Sequence of chain 2.B:
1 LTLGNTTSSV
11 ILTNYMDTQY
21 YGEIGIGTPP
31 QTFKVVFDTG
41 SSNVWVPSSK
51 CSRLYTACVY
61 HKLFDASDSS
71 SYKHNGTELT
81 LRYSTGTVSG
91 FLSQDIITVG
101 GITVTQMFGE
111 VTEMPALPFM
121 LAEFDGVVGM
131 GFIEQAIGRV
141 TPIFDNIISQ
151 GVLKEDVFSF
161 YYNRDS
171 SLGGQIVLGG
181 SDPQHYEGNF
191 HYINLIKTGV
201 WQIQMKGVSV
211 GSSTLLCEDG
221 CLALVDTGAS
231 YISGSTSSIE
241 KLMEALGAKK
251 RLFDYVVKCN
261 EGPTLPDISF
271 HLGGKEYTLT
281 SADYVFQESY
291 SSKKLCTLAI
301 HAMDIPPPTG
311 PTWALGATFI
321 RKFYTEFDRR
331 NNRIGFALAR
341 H

Binding-site contacts:
Ligand atom C5 contacts residue MET107 of chain 2.B at 4.2 Å (hydrophobic).
Ligand atom O7 contacts residue ASN75 of chain 2.B at 4.0 Å.
Ligand atom C8 contacts residue THR77 of chain 2.B at 4.1 Å.
Ligand atom C7 contacts residue ASN75 of chain 2.B at 3.9 Å.
Ligand atom C4 contacts residue ASN75 of chain 2.B at 4.2 Å.
Ligand atom C6 contacts residue ASN75 of chain 2.B at 4.3 Å.
Ligand atom O5 contacts residue MET107 of chain 2.B at 3.5 Å.
Ligand atom C6 contacts residue MET107 of chain 2.B at 3.8 Å (hydrophobic).
Ligand atom C1 contacts residue MET107 of chain 2.B at 4.1 Å (hydrophobic).
Ligand atom O6 contacts residue MET107 of chain 2.B at 4.0 Å.
Ligand atom C2 contacts residue ASN75 of chain 2.B at 2.8 Å.
Ligand atom O5 contacts residue LEU92 of chain 2.B at 4.5 Å.
Ligand atom O5 contacts residue ASN75 of chain 2.B at 2.2 Å (h-bond).
Ligand atom C1 contacts residue ASN75 of chain 2.B at 1.6 Å.
Ligand atom N2 contacts residue ASN75 of chain 2.B at 3.0 Å (h-bond).
Ligand atom N2 contacts residue THR77 of chain 2.B at 4.2 Å.
Ligand atom O7 contacts residue THR77 of chain 2.B at 3.2 Å (h-bond).
Ligand atom C7 contacts residue THR77 of chain 2.B at 3.6 Å.
Ligand atom C3 contacts residue ASN75 of chain 2.B at 4.0 Å.
Ligand atom C5 contacts residue ASN75 of chain 2.B at 3.5 Å.
Ligand atom O6 contacts residue VAL140 of chain 2.B at 4.0 Å.

A protein and the small-molecule ligand that binds it are described below.
Small molecule (SMILES): CC(=O)N[C@@H]1[C@@H](O)[C@H](O)[C@@H](CO)O[C@H]1O